Binding-site contacts:
Ligand atom C7 contacts residue ASN420 of chain 1.E at 3.5 Å.
Ligand atom C8 contacts residue THR422 of chain 1.E at 4.4 Å.
Ligand atom O6 contacts residue NAG2 of chain 1.BA at 3.8 Å.
Ligand atom C2 contacts residue ASN420 of chain 1.E at 2.5 Å.
Ligand atom C8 contacts residue GLY242 of chain 1.E at 3.5 Å.
Ligand atom C8 contacts residue SER270 of chain 1.E at 4.1 Å.
Ligand atom O7 contacts residue SER270 of chain 1.E at 3.0 Å (h-bond).
Ligand atom C8 contacts residue ASN420 of chain 1.E at 4.5 Å.
Ligand atom C1 contacts residue ASN420 of chain 1.E at 1.5 Å.
Ligand atom O7 contacts residue ASN420 of chain 1.E at 3.3 Å (h-bond).
Ligand atom C3 contacts residue ASN420 of chain 1.E at 3.9 Å.
Ligand atom C4 contacts residue ASN420 of chain 1.E at 4.4 Å.
Ligand atom C8 contacts residue NAG2 of chain 1.BA at 4.4 Å.
Ligand atom O5 contacts residue ASN420 of chain 1.E at 2.5 Å (h-bond).
Ligand atom N2 contacts residue ASN420 of chain 1.E at 2.8 Å (h-bond).
Ligand atom C7 contacts residue LEU244 of chain 1.E at 4.4 Å (hydrophobic).
Ligand atom C8 contacts residue LEU244 of chain 1.E at 3.4 Å (hydrophobic).
Ligand atom C7 contacts residue SER270 of chain 1.E at 3.8 Å.
Ligand atom C5 contacts residue ASN420 of chain 1.E at 3.9 Å.
Ligand atom O7 contacts residue LEU244 of chain 1.E at 4.3 Å.

Sequence of chain 1.E:
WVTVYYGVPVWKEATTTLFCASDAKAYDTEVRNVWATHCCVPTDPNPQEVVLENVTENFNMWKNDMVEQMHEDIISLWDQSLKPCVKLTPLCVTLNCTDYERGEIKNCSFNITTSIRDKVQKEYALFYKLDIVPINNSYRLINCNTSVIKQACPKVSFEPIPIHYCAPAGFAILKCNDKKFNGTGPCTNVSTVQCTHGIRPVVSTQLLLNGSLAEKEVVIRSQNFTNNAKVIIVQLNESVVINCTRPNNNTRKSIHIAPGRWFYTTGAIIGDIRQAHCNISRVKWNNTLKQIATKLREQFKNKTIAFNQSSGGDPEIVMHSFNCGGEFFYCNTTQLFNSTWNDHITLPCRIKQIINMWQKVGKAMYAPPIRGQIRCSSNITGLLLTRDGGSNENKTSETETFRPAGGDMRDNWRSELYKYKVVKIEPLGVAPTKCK

This protein binds this small molecule.
Small molecule (SMILES): CC(=O)N[C@H]1[C@H](O[C@H]2[C@H](O)[C@@H](NC(C)=O)CO[C@@H]2CO)O[C@H](CO)[C@@H](O)[C@@H]1O